A small-molecule ligand and the protein it binds are described below.
Small molecule (SMILES): CC(=O)N[C@@H]1[C@@H](O)[C@H](O)[C@@H](CO)O[C@H]1O

Sequence of chain 1.K:
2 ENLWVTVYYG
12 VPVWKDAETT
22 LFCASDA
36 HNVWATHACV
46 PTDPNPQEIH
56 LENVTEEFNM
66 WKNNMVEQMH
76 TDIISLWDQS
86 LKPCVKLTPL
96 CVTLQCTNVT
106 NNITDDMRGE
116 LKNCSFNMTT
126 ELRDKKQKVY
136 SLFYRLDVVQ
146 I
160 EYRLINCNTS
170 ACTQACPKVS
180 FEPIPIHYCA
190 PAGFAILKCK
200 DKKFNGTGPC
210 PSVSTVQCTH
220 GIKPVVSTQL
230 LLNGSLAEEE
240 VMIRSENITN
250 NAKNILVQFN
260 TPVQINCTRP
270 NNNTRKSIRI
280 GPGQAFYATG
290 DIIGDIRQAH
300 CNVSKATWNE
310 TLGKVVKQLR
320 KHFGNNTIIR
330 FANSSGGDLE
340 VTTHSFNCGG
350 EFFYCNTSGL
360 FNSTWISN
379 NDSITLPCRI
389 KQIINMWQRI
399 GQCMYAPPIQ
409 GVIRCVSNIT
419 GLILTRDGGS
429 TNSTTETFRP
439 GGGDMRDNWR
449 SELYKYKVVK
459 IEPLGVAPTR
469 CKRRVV

Binding-site contacts:
Ligand atom C5 contacts residue ASN204 of chain 1.K at 3.7 Å.
Ligand atom C1 contacts residue ASN204 of chain 1.K at 1.4 Å.
Ligand atom O5 contacts residue ASN204 of chain 1.K at 2.3 Å (h-bond).
Ligand atom C2 contacts residue ASN204 of chain 1.K at 2.4 Å.
Ligand atom C8 contacts residue LYS202 of chain 1.K at 3.9 Å.
Ligand atom C1 contacts residue THR206 of chain 1.K at 3.7 Å.
Ligand atom C7 contacts residue ASN204 of chain 1.K at 3.5 Å.
Ligand atom C4 contacts residue ASN204 of chain 1.K at 4.2 Å.
Ligand atom O7 contacts residue ASN204 of chain 1.K at 3.3 Å.
Ligand atom C8 contacts residue ASN204 of chain 1.K at 4.3 Å.
Ligand atom O5 contacts residue THR206 of chain 1.K at 3.7 Å.
Ligand atom C3 contacts residue ASN204 of chain 1.K at 3.8 Å.
Ligand atom N2 contacts residue ASN204 of chain 1.K at 2.9 Å (h-bond).